Binding-site contacts:
Ligand atom C1 contacts residue ASN785 of chain 1.A at 1.4 Å.
Ligand atom C3 contacts residue SER787 of chain 1.A at 4.4 Å.
Ligand atom C2 contacts residue ASN785 of chain 1.A at 2.5 Å.
Ligand atom C8 contacts residue ASN785 of chain 1.A at 3.6 Å.
Ligand atom O7 contacts residue ASN785 of chain 1.A at 4.5 Å.
Ligand atom O6 contacts residue SER787 of chain 1.A at 4.3 Å.
Ligand atom C5 contacts residue GLN788 of chain 1.A at 4.3 Å.
Ligand atom C2 contacts residue SER787 of chain 1.A at 4.3 Å.
Ligand atom C4 contacts residue ASN785 of chain 1.A at 4.2 Å.
Ligand atom C7 contacts residue ASN785 of chain 1.A at 3.4 Å.
Ligand atom C6 contacts residue GLN788 of chain 1.A at 3.4 Å.
Ligand atom C5 contacts residue SER787 of chain 1.A at 3.6 Å.
Ligand atom O5 contacts residue GLN788 of chain 1.A at 4.3 Å.
Ligand atom C5 contacts residue ASN785 of chain 1.A at 3.7 Å.
Ligand atom N2 contacts residue ASN785 of chain 1.A at 2.5 Å (h-bond).
Ligand atom C3 contacts residue ASN785 of chain 1.A at 3.8 Å.
Ligand atom O5 contacts residue ASN785 of chain 1.A at 2.4 Å (h-bond).
Ligand atom O6 contacts residue GLN788 of chain 1.A at 2.8 Å (h-bond).
Ligand atom O5 contacts residue SER787 of chain 1.A at 3.5 Å (h-bond).
Ligand atom C1 contacts residue SER787 of chain 1.A at 3.2 Å.

Sequence of chain 1.A:
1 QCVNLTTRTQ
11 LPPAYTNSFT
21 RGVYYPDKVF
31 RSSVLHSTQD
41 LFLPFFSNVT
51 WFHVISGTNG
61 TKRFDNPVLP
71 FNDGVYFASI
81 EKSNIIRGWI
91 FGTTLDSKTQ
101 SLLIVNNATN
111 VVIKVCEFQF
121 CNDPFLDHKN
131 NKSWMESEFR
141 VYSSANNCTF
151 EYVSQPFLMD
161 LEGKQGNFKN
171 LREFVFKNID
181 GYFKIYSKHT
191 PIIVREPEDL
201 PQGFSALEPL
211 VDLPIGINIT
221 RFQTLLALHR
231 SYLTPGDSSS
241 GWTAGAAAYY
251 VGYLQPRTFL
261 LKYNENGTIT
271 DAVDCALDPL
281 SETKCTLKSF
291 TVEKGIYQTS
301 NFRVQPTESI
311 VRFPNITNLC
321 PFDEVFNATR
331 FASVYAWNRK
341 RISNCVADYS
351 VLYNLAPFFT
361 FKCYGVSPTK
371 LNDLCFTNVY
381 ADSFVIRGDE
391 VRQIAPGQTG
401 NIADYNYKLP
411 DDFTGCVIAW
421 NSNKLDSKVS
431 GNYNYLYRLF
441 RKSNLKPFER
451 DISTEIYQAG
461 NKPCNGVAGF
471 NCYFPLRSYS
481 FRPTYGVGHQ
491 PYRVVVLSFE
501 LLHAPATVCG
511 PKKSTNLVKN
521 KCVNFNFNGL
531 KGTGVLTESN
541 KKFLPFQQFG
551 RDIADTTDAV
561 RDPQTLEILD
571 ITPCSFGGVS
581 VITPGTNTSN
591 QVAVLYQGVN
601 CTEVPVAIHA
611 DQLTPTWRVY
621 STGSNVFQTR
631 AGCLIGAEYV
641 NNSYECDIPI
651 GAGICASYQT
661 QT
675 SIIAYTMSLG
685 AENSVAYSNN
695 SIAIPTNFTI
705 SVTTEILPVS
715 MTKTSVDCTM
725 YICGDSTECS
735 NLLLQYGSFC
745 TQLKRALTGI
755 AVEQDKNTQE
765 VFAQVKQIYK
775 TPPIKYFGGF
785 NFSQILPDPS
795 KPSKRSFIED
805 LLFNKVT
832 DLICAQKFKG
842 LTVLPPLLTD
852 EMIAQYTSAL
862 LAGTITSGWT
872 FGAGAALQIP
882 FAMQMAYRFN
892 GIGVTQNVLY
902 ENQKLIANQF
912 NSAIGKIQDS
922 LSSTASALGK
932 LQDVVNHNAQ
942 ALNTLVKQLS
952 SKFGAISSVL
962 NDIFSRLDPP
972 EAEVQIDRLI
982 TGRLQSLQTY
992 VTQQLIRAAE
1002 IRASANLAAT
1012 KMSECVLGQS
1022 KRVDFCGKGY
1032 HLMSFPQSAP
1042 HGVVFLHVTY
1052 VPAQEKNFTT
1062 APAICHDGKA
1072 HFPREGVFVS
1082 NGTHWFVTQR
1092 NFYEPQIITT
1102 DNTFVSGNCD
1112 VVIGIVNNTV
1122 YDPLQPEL

The small molecule below binds the protein below.
Small molecule (SMILES): CC(=O)N[C@H]1[C@H](O[C@H]2[C@H](O)[C@@H](NC(C)=O)CO[C@@H]2CO)O[C@H](CO)[C@@H](O)[C@@H]1O